This protein binds this small molecule.
Small molecule (SMILES): Nc1nc(N)nc(NC2CC2)n1

Sequence of chain 1.B:
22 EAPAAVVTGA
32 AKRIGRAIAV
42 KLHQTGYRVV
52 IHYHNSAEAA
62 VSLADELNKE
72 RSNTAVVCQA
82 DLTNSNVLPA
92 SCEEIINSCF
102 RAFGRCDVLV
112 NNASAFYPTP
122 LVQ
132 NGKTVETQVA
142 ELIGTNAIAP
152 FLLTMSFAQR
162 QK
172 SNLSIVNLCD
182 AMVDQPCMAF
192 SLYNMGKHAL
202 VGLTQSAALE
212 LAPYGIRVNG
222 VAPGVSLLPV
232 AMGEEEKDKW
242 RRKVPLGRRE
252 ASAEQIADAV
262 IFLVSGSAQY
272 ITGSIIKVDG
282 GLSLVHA

Binding-site contacts:
Ligand atom NAH contacts residue ARG34 of chain 1.B at 3.5 Å (salt-bridge).
Ligand atom CAD contacts residue ARG34 of chain 1.B at 3.5 Å.
Ligand atom CAC contacts residue PHE117 of chain 1.B at 3.8 Å (hydrophobic).
Ligand atom NAA contacts residue ASP181 of chain 1.B at 3.8 Å.
Ligand atom NAB contacts residue NAP1 of chain 1.J at 3.4 Å (h-bond).
Ligand atom CAD contacts residue LEU229 of chain 1.B at 3.6 Å (hydrophobic).
Ligand atom CAL contacts residue GOL1 of chain 1.L at 3.7 Å.
Ligand atom CAL contacts residue NAP1 of chain 1.J at 3.6 Å.
Ligand atom CAI contacts residue TYR194 of chain 1.B at 3.6 Å (hydrophobic).
Ligand atom CAI contacts residue GOL1 of chain 1.L at 3.8 Å.
Ligand atom CAL contacts residue ARG34 of chain 1.B at 3.9 Å.
Ligand atom NAG contacts residue PHE117 of chain 1.B at 3.6 Å.
Ligand atom CAC contacts residue PRO230 of chain 1.B at 3.3 Å (hydrophobic).
Ligand atom NAG contacts residue NAP1 of chain 1.J at 2.7 Å (h-bond).
Ligand atom NAF contacts residue PHE117 of chain 1.B at 3.9 Å.
Ligand atom NAA contacts residue PHE117 of chain 1.B at 3.9 Å.
Ligand atom NAE contacts residue PHE117 of chain 1.B at 3.5 Å.
Ligand atom NAF contacts residue NAP1 of chain 1.J at 3.6 Å.
Ligand atom CAI contacts residue PHE117 of chain 1.B at 3.7 Å (hydrophobic).
Ligand atom NAH contacts residue NAP1 of chain 1.J at 3.5 Å (h-bond).
Ligand atom CAD contacts residue LEU228 of chain 1.B at 3.2 Å (hydrophobic).
Ligand atom NAA contacts residue GOL1 of chain 1.L at 3.0 Å (h-bond).
Ligand atom CAJ contacts residue SER115 of chain 1.B at 3.9 Å.
Ligand atom CAJ contacts residue NAP1 of chain 1.J at 3.3 Å.
Ligand atom NAE contacts residue TYR194 of chain 1.B at 3.5 Å (h-bond).
Ligand atom NAF contacts residue GOL1 of chain 1.L at 3.8 Å.
Ligand atom CAK contacts residue PHE117 of chain 1.B at 3.8 Å (hydrophobic).
Ligand atom CAI contacts residue NAP1 of chain 1.J at 3.3 Å.
Ligand atom CAD contacts residue PRO230 of chain 1.B at 2.9 Å (hydrophobic).
Ligand atom NAB contacts residue ALA116 of chain 1.B at 4.0 Å.
Ligand atom CAK contacts residue NAP1 of chain 1.J at 3.6 Å.
Ligand atom CAC contacts residue GOL1 of chain 1.L at 3.5 Å.
Ligand atom NAB contacts residue SER115 of chain 1.B at 2.8 Å (h-bond).
Ligand atom NAA contacts residue NAP1 of chain 1.J at 3.3 Å.
Ligand atom NAE contacts residue SER115 of chain 1.B at 4.0 Å.
Ligand atom NAA contacts residue TYR194 of chain 1.B at 2.8 Å (h-bond).
Ligand atom NAB contacts residue PHE117 of chain 1.B at 3.4 Å.
Ligand atom NAE contacts residue NAP1 of chain 1.J at 2.6 Å (h-bond).
Ligand atom CAJ contacts residue PHE117 of chain 1.B at 3.2 Å (hydrophobic).
Ligand atom CAD contacts residue NAP1 of chain 1.J at 4.0 Å.